The protein below binds the small molecule below.
Small molecule (SMILES): OC[C@H]1O[C@H](O[C@H]2[C@H](O)[C@@H](O)[C@@H](O)O[C@@H]2CO)[C@H](O)[C@@H](O)[C@@H]1O

Sequence of chain 1.A:
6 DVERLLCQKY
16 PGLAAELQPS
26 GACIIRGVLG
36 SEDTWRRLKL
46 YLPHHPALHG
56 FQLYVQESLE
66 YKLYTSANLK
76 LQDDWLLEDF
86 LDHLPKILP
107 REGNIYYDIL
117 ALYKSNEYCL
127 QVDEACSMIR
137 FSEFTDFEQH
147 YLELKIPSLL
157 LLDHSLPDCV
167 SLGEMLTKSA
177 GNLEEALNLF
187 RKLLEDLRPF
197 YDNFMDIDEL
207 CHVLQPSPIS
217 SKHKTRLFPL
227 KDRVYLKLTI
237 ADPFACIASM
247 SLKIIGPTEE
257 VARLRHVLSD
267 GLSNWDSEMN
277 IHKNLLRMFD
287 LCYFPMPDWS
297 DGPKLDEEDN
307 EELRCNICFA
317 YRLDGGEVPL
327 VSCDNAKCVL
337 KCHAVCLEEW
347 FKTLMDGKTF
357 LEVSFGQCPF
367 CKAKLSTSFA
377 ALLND

Binding-site contacts:
Ligand atom O4 contacts residue SER296 of chain 1.A at 3.3 Å.
Ligand atom O5 contacts residue MET292 of chain 1.A at 3.6 Å.
Ligand atom C1 contacts residue MET292 of chain 1.A at 4.0 Å (hydrophobic).
Ligand atom C1 contacts residue PHE290 of chain 1.A at 4.1 Å (hydrophobic).
Ligand atom O3 contacts residue TYR289 of chain 1.A at 4.0 Å.
Ligand atom C5 contacts residue SER296 of chain 1.A at 4.0 Å.
Ligand atom O2 contacts residue MET292 of chain 1.A at 3.4 Å.
Ligand atom C4 contacts residue TYR289 of chain 1.A at 4.0 Å (hydrophobic).
Ligand atom C1 contacts residue TYR289 of chain 1.A at 3.6 Å (hydrophobic).
Ligand atom O1 contacts residue TYR289 of chain 1.A at 4.0 Å.
Ligand atom O1 contacts residue PRO291 of chain 1.A at 3.9 Å.
Ligand atom O5 contacts residue TYR289 of chain 1.A at 3.9 Å.
Ligand atom C6 contacts residue SER296 of chain 1.A at 3.4 Å.
Ligand atom C3 contacts residue ASP294 of chain 1.A at 3.8 Å.
Ligand atom O1 contacts residue PHE290 of chain 1.A at 3.1 Å (h-bond).
Ligand atom C4 contacts residue SER296 of chain 1.A at 4.1 Å.
Ligand atom O2 contacts residue ASP294 of chain 1.A at 4.3 Å.
Ligand atom C3 contacts residue SER296 of chain 1.A at 4.4 Å.
Ligand atom C2 contacts residue MET292 of chain 1.A at 4.4 Å (hydrophobic).
Ligand atom C6 contacts residue ASP297 of chain 1.A at 4.4 Å.
Ligand atom O1 contacts residue MET292 of chain 1.A at 3.1 Å (h-bond).
Ligand atom O6 contacts residue TYR289 of chain 1.A at 3.5 Å (h-bond).
Ligand atom C2 contacts residue TYR289 of chain 1.A at 4.3 Å (hydrophobic).
Ligand atom C4 contacts residue ASP294 of chain 1.A at 3.8 Å.
Ligand atom O5 contacts residue ASP294 of chain 1.A at 4.1 Å.
Ligand atom C6 contacts residue ASP294 of chain 1.A at 3.7 Å.
Ligand atom C5 contacts residue ASP294 of chain 1.A at 3.2 Å.
Ligand atom O4 contacts residue ASP294 of chain 1.A at 3.6 Å (salt-bridge).